Sequence of chain 1.A:
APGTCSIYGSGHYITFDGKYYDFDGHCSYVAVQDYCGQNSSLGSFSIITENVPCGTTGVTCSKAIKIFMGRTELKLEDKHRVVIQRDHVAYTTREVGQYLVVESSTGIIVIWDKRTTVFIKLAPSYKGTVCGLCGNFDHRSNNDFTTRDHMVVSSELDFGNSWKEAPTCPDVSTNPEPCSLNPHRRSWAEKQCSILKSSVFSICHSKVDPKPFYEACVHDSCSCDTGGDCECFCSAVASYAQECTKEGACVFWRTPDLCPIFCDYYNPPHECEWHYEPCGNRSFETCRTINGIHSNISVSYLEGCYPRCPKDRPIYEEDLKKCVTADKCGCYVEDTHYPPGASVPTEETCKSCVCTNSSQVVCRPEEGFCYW

The protein below binds the small molecule below.
Small molecule (SMILES): CC(=O)N[C@@H]1[C@@H](O)[C@H](O)[C@@H](CO)O[C@H]1O

Binding-site contacts:
Ligand atom C8 contacts residue LEU42 of chain 1.A at 4.2 Å (hydrophobic).
Ligand atom C5 contacts residue ASN39 of chain 1.A at 3.5 Å.
Ligand atom C1 contacts residue ASN39 of chain 1.A at 1.4 Å.
Ligand atom C3 contacts residue ASN39 of chain 1.A at 3.9 Å.
Ligand atom C2 contacts residue ASN39 of chain 1.A at 2.7 Å.
Ligand atom O6 contacts residue ASN39 of chain 1.A at 4.4 Å.
Ligand atom C8 contacts residue ASN39 of chain 1.A at 4.2 Å.
Ligand atom O7 contacts residue LEU42 of chain 1.A at 3.2 Å.
Ligand atom C4 contacts residue ASN39 of chain 1.A at 4.3 Å.
Ligand atom N2 contacts residue SER41 of chain 1.A at 3.8 Å.
Ligand atom O5 contacts residue ASN39 of chain 1.A at 2.3 Å (h-bond).
Ligand atom C2 contacts residue SER41 of chain 1.A at 4.3 Å.
Ligand atom N2 contacts residue LEU42 of chain 1.A at 3.9 Å.
Ligand atom C7 contacts residue ASN39 of chain 1.A at 4.0 Å.
Ligand atom N2 contacts residue ASN39 of chain 1.A at 3.3 Å (h-bond).
Ligand atom C7 contacts residue LEU42 of chain 1.A at 3.5 Å (hydrophobic).